This small molecule binds to this protein.
Small molecule (SMILES): CC[N+](CC)(CC)Cc1ccccc1

Binding-site contacts:
Ligand atom C1 contacts residue POP1 of chain 1.H at 4.5 Å.
Ligand atom C5 contacts residue ASP94 of chain 1.A at 4.3 Å.
Ligand atom C4 contacts residue THR169 of chain 1.A at 3.6 Å.
Ligand atom C13 contacts residue ASN291 of chain 1.A at 3.5 Å.
Ligand atom C7 contacts residue ASN209 of chain 1.A at 3.5 Å.
Ligand atom C11 contacts residue PHE67 of chain 1.A at 4.2 Å (hydrophobic).
Ligand atom C5 contacts residue PHE91 of chain 1.A at 3.6 Å (hydrophobic).
Ligand atom C2 contacts residue THR169 of chain 1.A at 3.6 Å.
Ligand atom C2 contacts residue PHE67 of chain 1.A at 4.3 Å (hydrophobic).
Ligand atom C6 contacts residue PHE67 of chain 1.A at 3.8 Å (hydrophobic).
Ligand atom C7 contacts residue TRP294 of chain 1.A at 4.1 Å (hydrophobic).
Ligand atom C8 contacts residue THR169 of chain 1.A at 3.8 Å.
Ligand atom C10 contacts residue VAL174 of chain 1.A at 3.5 Å (hydrophobic).
Ligand atom N contacts residue THR169 of chain 1.A at 3.7 Å.
Ligand atom C10 contacts residue ALA171 of chain 1.A at 4.2 Å (hydrophobic).
Ligand atom C11 contacts residue LEU205 of chain 1.A at 3.7 Å (hydrophobic).
Ligand atom C10 contacts residue LEU205 of chain 1.A at 4.1 Å (hydrophobic).
Ligand atom C11 contacts residue GLN287 of chain 1.A at 3.6 Å.
Ligand atom C2 contacts residue VAL174 of chain 1.A at 4.1 Å (hydrophobic).
Ligand atom C6 contacts residue PHE91 of chain 1.A at 3.4 Å (hydrophobic).
Ligand atom C12 contacts residue ASN291 of chain 1.A at 3.4 Å.
Ligand atom C1 contacts residue THR169 of chain 1.A at 3.1 Å.
Ligand atom C12 contacts residue LEU205 of chain 1.A at 4.0 Å (hydrophobic).
Ligand atom C7 contacts residue POP1 of chain 1.H at 3.7 Å.
Ligand atom C3 contacts residue PHE91 of chain 1.A at 4.1 Å (hydrophobic).
Ligand atom C8 contacts residue PHE67 of chain 1.A at 4.3 Å (hydrophobic).
Ligand atom C7 contacts residue TYR301 of chain 1.A at 3.3 Å (hydrophobic).
Ligand atom C9 contacts residue GLY170 of chain 1.A at 4.2 Å.
Ligand atom C13 contacts residue PHE67 of chain 1.A at 3.7 Å (hydrophobic).
Ligand atom C11 contacts residue VAL174 of chain 1.A at 4.2 Å (hydrophobic).
Ligand atom C7 contacts residue PHE67 of chain 1.A at 4.1 Å (hydrophobic).
Ligand atom C3 contacts residue LEU87 of chain 1.A at 3.8 Å (hydrophobic).
Ligand atom C9 contacts residue VAL174 of chain 1.A at 3.6 Å (hydrophobic).
Ligand atom C5 contacts residue POP1 of chain 1.H at 3.2 Å.
Ligand atom C9 contacts residue ALA171 of chain 1.A at 4.3 Å (hydrophobic).
Ligand atom C7 contacts residue PHE91 of chain 1.A at 3.7 Å (hydrophobic).
Ligand atom C10 contacts residue GLN287 of chain 1.A at 4.0 Å.
Ligand atom C4 contacts residue POP1 of chain 1.H at 3.4 Å.
Ligand atom C12 contacts residue PHE67 of chain 1.A at 3.6 Å (hydrophobic).
Ligand atom C9 contacts residue THR169 of chain 1.A at 3.5 Å.

Sequence of chain 1.A:
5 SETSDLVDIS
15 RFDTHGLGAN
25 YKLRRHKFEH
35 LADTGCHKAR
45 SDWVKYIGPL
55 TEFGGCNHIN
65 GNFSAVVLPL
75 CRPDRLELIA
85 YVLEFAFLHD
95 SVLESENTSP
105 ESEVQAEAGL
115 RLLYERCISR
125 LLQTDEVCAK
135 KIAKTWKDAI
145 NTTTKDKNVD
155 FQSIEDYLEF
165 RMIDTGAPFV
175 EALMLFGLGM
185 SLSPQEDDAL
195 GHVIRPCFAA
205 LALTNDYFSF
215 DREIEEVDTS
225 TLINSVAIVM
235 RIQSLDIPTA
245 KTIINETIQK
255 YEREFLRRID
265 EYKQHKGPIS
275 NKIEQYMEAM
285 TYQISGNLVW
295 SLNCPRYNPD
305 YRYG